This small molecule binds to this protein.
Small molecule (SMILES): C[C@H](O)CP(=O)(O)O

Sequence of chain 4.C:
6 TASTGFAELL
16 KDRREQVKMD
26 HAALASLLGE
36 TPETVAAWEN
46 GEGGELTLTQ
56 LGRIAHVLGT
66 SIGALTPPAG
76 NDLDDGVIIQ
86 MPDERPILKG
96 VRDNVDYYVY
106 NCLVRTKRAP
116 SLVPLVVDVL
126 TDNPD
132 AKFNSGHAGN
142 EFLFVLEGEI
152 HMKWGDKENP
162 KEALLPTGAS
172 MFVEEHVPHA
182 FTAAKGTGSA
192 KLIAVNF

Sequence of chain 1.C:
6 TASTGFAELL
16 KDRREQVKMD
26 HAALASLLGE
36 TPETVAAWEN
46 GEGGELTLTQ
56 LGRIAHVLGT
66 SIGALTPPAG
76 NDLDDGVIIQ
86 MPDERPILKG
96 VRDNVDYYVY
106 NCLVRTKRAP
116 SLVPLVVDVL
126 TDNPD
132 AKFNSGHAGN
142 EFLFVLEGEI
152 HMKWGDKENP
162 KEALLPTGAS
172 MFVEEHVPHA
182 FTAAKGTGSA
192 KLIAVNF

Binding-site contacts:
Ligand atom P1 contacts residue TYR105 of chain 4.C at 3.8 Å.
Ligand atom C3 contacts residue FE21 of chain 4.H at 3.5 Å.
Ligand atom O13 contacts residue TYR105 of chain 4.C at 4.2 Å.
Ligand atom O13 contacts residue FE21 of chain 4.H at 3.9 Å.
Ligand atom C1 contacts residue VAL122 of chain 4.C at 4.3 Å (hydrophobic).
Ligand atom C3 contacts residue PHE182 of chain 4.C at 3.9 Å (hydrophobic).
Ligand atom O14 contacts residue FE21 of chain 4.H at 1.9 Å.
Ligand atom C1 contacts residue LEU144 of chain 4.C at 4.3 Å (hydrophobic).
Ligand atom O6 contacts residue HIS180 of chain 4.C at 3.6 Å (h-bond).
Ligand atom O13 contacts residue ASN135 of chain 4.C at 2.9 Å (h-bond).
Ligand atom C1 contacts residue LEU193 of chain 4.C at 4.2 Å (hydrophobic).
Ligand atom O6 contacts residue LEU144 of chain 4.C at 4.3 Å.
Ligand atom O15 contacts residue TYR105 of chain 4.C at 2.9 Å (h-bond).
Ligand atom C1 contacts residue TYR103 of chain 4.C at 4.4 Å (hydrophobic).
Ligand atom C1 contacts residue FE21 of chain 4.H at 4.3 Å.
Ligand atom O13 contacts residue HIS180 of chain 4.C at 4.4 Å.
Ligand atom P1 contacts residue ASN135 of chain 4.C at 3.8 Å.
Ligand atom O13 contacts residue ARG97 of chain 4.C at 3.3 Å (salt-bridge).
Ligand atom O6 contacts residue GLU142 of chain 4.C at 2.8 Å (salt-bridge).
Ligand atom O6 contacts residue FE21 of chain 4.H at 2.4 Å.
Ligand atom P1 contacts residue LYS23 of chain 1.C at 3.9 Å.
Ligand atom O13 contacts residue TYR103 of chain 4.C at 3.6 Å.
Ligand atom C1 contacts residue GLU142 of chain 4.C at 3.8 Å.
Ligand atom O14 contacts residue LYS23 of chain 1.C at 3.7 Å.
Ligand atom C2 contacts residue TYR103 of chain 4.C at 3.8 Å (hydrophobic).
Ligand atom C3 contacts residue HIS180 of chain 4.C at 4.4 Å.
Ligand atom O14 contacts residue ASN135 of chain 4.C at 3.5 Å (h-bond).
Ligand atom C3 contacts residue TYR103 of chain 4.C at 4.2 Å (hydrophobic).
Ligand atom C2 contacts residue TYR105 of chain 4.C at 3.8 Å (hydrophobic).
Ligand atom C3 contacts residue GLU142 of chain 4.C at 3.9 Å.
Ligand atom O15 contacts residue LYS23 of chain 1.C at 2.7 Å (salt-bridge).
Ligand atom O14 contacts residue HIS138 of chain 4.C at 3.1 Å (h-bond).
Ligand atom C2 contacts residue FE21 of chain 4.H at 3.6 Å.
Ligand atom C1 contacts residue PHE182 of chain 4.C at 3.8 Å (hydrophobic).
Ligand atom P1 contacts residue TYR103 of chain 4.C at 4.2 Å.
Ligand atom O14 contacts residue HIS180 of chain 4.C at 3.5 Å (h-bond).
Ligand atom O14 contacts residue GLU142 of chain 4.C at 3.9 Å.
Ligand atom O15 contacts residue FE21 of chain 4.H at 4.2 Å.
Ligand atom P1 contacts residue FE21 of chain 4.H at 3.2 Å.
Ligand atom O6 contacts residue PHE182 of chain 4.C at 3.7 Å.